Sequence of chain 1.B:
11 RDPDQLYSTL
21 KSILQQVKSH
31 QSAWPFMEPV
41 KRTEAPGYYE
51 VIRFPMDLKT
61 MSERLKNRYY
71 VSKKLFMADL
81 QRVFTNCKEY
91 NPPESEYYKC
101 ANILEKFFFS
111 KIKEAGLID

Binding-site contacts:
Ligand atom CAA contacts residue TYR90 of chain 1.B at 4.1 Å (hydrophobic).
Ligand atom CAJ contacts residue TYR97 of chain 1.B at 4.1 Å (hydrophobic).
Ligand atom CAB contacts residue PHE36 of chain 1.B at 4.1 Å (hydrophobic).
Ligand atom OAD contacts residue ASN91 of chain 1.B at 2.8 Å (h-bond).
Ligand atom OAF contacts residue VAL40 of chain 1.B at 4.0 Å.
Ligand atom CAL contacts residue TYR97 of chain 1.B at 3.4 Å (hydrophobic).
Ligand atom CAN contacts residue TYR97 of chain 1.B at 4.1 Å (hydrophobic).
Ligand atom CAH contacts residue TYR97 of chain 1.B at 3.1 Å (hydrophobic).
Ligand atom CAB contacts residue PRO35 of chain 1.B at 3.3 Å (hydrophobic).
Ligand atom CAG contacts residue GLU44 of chain 1.B at 3.4 Å.
Ligand atom CAN contacts residue ASN91 of chain 1.B at 3.5 Å.
Ligand atom NAK contacts residue PRO35 of chain 1.B at 4.0 Å.
Ligand atom OAE contacts residue PRO39 of chain 1.B at 4.1 Å.
Ligand atom OAE contacts residue VAL40 of chain 1.B at 3.6 Å.
Ligand atom NAK contacts residue GLU44 of chain 1.B at 4.1 Å.
Ligand atom OAD contacts residue CYS87 of chain 1.B at 4.1 Å.
Ligand atom CAI contacts residue TYR97 of chain 1.B at 3.7 Å (hydrophobic).
Ligand atom OAF contacts residue GLU38 of chain 1.B at 3.1 Å (salt-bridge).
Ligand atom NAQ contacts residue TYR97 of chain 1.B at 4.2 Å.
Ligand atom CAA contacts residue GLU44 of chain 1.B at 3.9 Å.
Ligand atom CAM contacts residue GLU44 of chain 1.B at 4.2 Å.
Ligand atom OAF contacts residue PRO35 of chain 1.B at 3.8 Å.
Ligand atom CAM contacts residue TYR97 of chain 1.B at 4.1 Å (hydrophobic).
Ligand atom NAQ contacts residue VAL40 of chain 1.B at 4.0 Å.
Ligand atom CAI contacts residue TYR90 of chain 1.B at 3.9 Å (hydrophobic).
Ligand atom CAA contacts residue TYR97 of chain 1.B at 3.5 Å (hydrophobic).
Ligand atom CAG contacts residue TYR97 of chain 1.B at 3.4 Å (hydrophobic).
Ligand atom CAH contacts residue GLU44 of chain 1.B at 3.9 Å.
Ligand atom CAI contacts residue ASN91 of chain 1.B at 3.5 Å.
Ligand atom OAF contacts residue PRO39 of chain 1.B at 3.7 Å.
Ligand atom OAD contacts residue TYR48 of chain 1.B at 4.2 Å.
Ligand atom CAC contacts residue LYS41 of chain 1.B at 3.5 Å.
Ligand atom CAP contacts residue TYR97 of chain 1.B at 3.9 Å (hydrophobic).
Ligand atom CAA contacts residue ALA45 of chain 1.B at 4.0 Å (hydrophobic).
Ligand atom CAM contacts residue PRO35 of chain 1.B at 4.2 Å (hydrophobic).
Ligand atom CAO contacts residue TYR97 of chain 1.B at 3.5 Å (hydrophobic).
Ligand atom CAB contacts residue VAL40 of chain 1.B at 3.9 Å (hydrophobic).
Ligand atom OAE contacts residue LYS41 of chain 1.B at 2.9 Å (salt-bridge).
Ligand atom CAJ contacts residue PRO35 of chain 1.B at 3.4 Å (hydrophobic).
Ligand atom OAE contacts residue GLU44 of chain 1.B at 3.9 Å.

The small molecule below binds the protein below.
Small molecule (SMILES): Cc1cc(=O)n(C)c2cc(NS(C)(=O)=O)ccc12